Sequence of chain 1.A:
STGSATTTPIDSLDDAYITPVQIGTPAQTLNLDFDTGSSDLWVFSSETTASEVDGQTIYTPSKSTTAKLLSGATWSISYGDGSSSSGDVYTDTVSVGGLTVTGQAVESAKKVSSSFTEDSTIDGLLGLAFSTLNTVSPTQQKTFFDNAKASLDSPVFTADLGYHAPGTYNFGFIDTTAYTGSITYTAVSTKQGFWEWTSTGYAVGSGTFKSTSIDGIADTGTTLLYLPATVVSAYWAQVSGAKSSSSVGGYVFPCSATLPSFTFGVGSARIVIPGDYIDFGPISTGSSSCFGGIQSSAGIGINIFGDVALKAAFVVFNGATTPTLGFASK

A small-molecule ligand and the protein it binds are described below.
Small molecule (SMILES): Cc1ccccc1CC(N)=O

Binding-site contacts:
Ligand atom C5 contacts residue DMS1 of chain 1.C at 3.8 Å.
Ligand atom C4 contacts residue ASP170 of chain 1.A at 3.2 Å.
Ligand atom C contacts residue ASP122 of chain 1.A at 3.5 Å.
Ligand atom C4 contacts residue GLY310 of chain 1.A at 4.5 Å.
Ligand atom C3 contacts residue DMS1 of chain 1.C at 4.0 Å.
Ligand atom C7 contacts residue PHE205 of chain 1.A at 4.0 Å (hydrophobic).
Ligand atom C5 contacts residue TYR168 of chain 1.A at 4.4 Å (hydrophobic).
Ligand atom C1 contacts residue PHE205 of chain 1.A at 4.3 Å (hydrophobic).
Ligand atom O contacts residue DMS1 of chain 1.C at 3.9 Å.
Ligand atom C7 contacts residue SER172 of chain 1.A at 4.3 Å.
Ligand atom C4 contacts residue TYR168 of chain 1.A at 3.9 Å (hydrophobic).
Ligand atom C1 contacts residue ASP170 of chain 1.A at 4.2 Å.
Ligand atom C5 contacts residue ASP170 of chain 1.A at 2.4 Å.
Ligand atom C2 contacts residue DMS1 of chain 1.C at 3.7 Å.
Ligand atom C6 contacts residue PHE205 of chain 1.A at 4.0 Å (hydrophobic).
Ligand atom C3 contacts residue GLY310 of chain 1.A at 3.5 Å.
Ligand atom C5 contacts residue SER172 of chain 1.A at 3.3 Å.
Ligand atom C1 contacts residue DMS1 of chain 1.C at 3.8 Å.
Ligand atom C8 contacts residue ASP170 of chain 1.A at 3.3 Å.
Ligand atom C6 contacts residue DMS1 of chain 1.C at 4.3 Å.
Ligand atom C5 contacts residue PHE205 of chain 1.A at 4.1 Å (hydrophobic).
Ligand atom C2 contacts residue ASP122 of chain 1.A at 3.4 Å.
Ligand atom C3 contacts residue ASP170 of chain 1.A at 4.3 Å.
Ligand atom C1 contacts residue ASP122 of chain 1.A at 3.9 Å.
Ligand atom O contacts residue SER204 of chain 1.A at 4.4 Å.
Ligand atom O contacts residue ASP170 of chain 1.A at 2.5 Å (salt-bridge).
Ligand atom C contacts residue ILE211 of chain 1.A at 3.6 Å (hydrophobic).
Ligand atom C4 contacts residue DMS1 of chain 1.C at 3.8 Å.
Ligand atom C6 contacts residue ASP170 of chain 1.A at 3.1 Å.
Ligand atom C7 contacts residue ASP170 of chain 1.A at 3.3 Å.
Ligand atom C8 contacts residue SER204 of chain 1.A at 4.3 Å.
Ligand atom C2 contacts residue GLY310 of chain 1.A at 3.7 Å.
Ligand atom C4 contacts residue SER172 of chain 1.A at 3.9 Å.
Ligand atom C3 contacts residue ASP122 of chain 1.A at 4.4 Å.
Ligand atom C contacts residue DMS1 of chain 1.C at 4.3 Å.
Ligand atom C7 contacts residue SER204 of chain 1.A at 4.3 Å.
Ligand atom C6 contacts residue SER172 of chain 1.A at 4.2 Å.